A small-molecule ligand and the protein it binds are described below.
Small molecule (SMILES): CC(=O)N[C@@H]1[C@@H](O)[C@H](O)[C@@H](CO)O[C@H]1O

Binding-site contacts:
Ligand atom C7 contacts residue ASN657 of chain 1.B at 3.6 Å.
Ligand atom C5 contacts residue ASN657 of chain 1.B at 3.7 Å.
Ligand atom O5 contacts residue ASN657 of chain 1.B at 2.4 Å (h-bond).
Ligand atom N2 contacts residue ASN657 of chain 1.B at 2.9 Å (h-bond).
Ligand atom C4 contacts residue ASN657 of chain 1.B at 4.2 Å.
Ligand atom C1 contacts residue ASN657 of chain 1.B at 1.4 Å.
Ligand atom O7 contacts residue ASN657 of chain 1.B at 3.9 Å.
Ligand atom C2 contacts residue ASN657 of chain 1.B at 2.5 Å.
Ligand atom C3 contacts residue ASN657 of chain 1.B at 3.8 Å.

Sequence of chain 1.B:
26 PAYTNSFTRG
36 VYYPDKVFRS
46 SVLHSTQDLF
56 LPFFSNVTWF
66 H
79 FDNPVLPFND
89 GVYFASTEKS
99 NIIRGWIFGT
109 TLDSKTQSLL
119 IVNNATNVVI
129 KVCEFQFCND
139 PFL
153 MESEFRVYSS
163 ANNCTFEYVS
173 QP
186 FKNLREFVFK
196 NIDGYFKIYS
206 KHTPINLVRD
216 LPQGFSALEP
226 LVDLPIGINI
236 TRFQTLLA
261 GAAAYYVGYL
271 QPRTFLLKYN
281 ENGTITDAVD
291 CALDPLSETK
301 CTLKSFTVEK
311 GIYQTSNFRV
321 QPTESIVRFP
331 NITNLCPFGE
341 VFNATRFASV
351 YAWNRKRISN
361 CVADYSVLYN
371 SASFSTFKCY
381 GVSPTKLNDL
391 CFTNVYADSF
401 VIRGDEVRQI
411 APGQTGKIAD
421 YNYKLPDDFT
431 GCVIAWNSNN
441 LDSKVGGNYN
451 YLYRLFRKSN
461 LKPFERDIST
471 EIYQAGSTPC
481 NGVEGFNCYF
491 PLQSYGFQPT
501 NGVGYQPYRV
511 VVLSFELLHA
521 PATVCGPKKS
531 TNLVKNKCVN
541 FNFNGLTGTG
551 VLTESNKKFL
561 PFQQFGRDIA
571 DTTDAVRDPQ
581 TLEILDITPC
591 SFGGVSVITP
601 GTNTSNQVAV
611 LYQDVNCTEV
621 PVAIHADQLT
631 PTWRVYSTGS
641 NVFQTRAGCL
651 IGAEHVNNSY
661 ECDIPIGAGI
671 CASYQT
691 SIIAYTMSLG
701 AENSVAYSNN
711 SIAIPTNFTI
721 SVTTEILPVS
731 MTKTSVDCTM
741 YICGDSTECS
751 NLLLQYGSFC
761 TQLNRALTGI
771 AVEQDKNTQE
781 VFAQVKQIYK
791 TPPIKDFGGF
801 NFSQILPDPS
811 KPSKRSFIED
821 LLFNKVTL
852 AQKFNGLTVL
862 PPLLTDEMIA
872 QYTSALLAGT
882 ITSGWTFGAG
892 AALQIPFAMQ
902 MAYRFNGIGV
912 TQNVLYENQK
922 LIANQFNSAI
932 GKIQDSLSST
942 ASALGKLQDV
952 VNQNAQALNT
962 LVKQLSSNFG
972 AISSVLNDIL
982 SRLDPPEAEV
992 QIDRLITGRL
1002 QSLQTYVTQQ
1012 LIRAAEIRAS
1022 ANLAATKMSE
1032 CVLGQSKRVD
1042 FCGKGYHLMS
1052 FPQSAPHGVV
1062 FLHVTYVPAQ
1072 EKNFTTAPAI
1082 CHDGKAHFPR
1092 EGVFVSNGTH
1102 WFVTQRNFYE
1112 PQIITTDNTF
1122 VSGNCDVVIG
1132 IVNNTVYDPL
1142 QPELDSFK